A small-molecule ligand and the protein it binds are described below.
Small molecule (SMILES): Cc1cn([C@H]2C[C@H](O[P](=O)(O)OC[C@H]3O[C@@H](n4cnc5c(N)ncnc54)C[C@@H]3O[P](=O)(O)OC[C@H]3O[C@@H](n4cnc5c(=O)nc(N)[nH]c54)C[C@@H]3O[P](=O)(O)OC[C@H]3O[C@@H](n4cc(C)c(=O)[nH]c4=O)C[C@@H]3O[P](=O)(O)OC[C@H]3O[C@@H](n4ccc(N)nc4=O)C[C@@H]3O[P](=O)(O)OC[C@H]3O[C@@H](n4cnc5c(N)ncnc54)C[C@@H]3O[P](=O)(O)OC[C@H]3O[C@@H](n4ccc(N)nc4=O)C[C@@H]3O)[C@@H](COP(=O)=O)O2)c(=O)[nH]c1=O

Sequence of chain 1.D:
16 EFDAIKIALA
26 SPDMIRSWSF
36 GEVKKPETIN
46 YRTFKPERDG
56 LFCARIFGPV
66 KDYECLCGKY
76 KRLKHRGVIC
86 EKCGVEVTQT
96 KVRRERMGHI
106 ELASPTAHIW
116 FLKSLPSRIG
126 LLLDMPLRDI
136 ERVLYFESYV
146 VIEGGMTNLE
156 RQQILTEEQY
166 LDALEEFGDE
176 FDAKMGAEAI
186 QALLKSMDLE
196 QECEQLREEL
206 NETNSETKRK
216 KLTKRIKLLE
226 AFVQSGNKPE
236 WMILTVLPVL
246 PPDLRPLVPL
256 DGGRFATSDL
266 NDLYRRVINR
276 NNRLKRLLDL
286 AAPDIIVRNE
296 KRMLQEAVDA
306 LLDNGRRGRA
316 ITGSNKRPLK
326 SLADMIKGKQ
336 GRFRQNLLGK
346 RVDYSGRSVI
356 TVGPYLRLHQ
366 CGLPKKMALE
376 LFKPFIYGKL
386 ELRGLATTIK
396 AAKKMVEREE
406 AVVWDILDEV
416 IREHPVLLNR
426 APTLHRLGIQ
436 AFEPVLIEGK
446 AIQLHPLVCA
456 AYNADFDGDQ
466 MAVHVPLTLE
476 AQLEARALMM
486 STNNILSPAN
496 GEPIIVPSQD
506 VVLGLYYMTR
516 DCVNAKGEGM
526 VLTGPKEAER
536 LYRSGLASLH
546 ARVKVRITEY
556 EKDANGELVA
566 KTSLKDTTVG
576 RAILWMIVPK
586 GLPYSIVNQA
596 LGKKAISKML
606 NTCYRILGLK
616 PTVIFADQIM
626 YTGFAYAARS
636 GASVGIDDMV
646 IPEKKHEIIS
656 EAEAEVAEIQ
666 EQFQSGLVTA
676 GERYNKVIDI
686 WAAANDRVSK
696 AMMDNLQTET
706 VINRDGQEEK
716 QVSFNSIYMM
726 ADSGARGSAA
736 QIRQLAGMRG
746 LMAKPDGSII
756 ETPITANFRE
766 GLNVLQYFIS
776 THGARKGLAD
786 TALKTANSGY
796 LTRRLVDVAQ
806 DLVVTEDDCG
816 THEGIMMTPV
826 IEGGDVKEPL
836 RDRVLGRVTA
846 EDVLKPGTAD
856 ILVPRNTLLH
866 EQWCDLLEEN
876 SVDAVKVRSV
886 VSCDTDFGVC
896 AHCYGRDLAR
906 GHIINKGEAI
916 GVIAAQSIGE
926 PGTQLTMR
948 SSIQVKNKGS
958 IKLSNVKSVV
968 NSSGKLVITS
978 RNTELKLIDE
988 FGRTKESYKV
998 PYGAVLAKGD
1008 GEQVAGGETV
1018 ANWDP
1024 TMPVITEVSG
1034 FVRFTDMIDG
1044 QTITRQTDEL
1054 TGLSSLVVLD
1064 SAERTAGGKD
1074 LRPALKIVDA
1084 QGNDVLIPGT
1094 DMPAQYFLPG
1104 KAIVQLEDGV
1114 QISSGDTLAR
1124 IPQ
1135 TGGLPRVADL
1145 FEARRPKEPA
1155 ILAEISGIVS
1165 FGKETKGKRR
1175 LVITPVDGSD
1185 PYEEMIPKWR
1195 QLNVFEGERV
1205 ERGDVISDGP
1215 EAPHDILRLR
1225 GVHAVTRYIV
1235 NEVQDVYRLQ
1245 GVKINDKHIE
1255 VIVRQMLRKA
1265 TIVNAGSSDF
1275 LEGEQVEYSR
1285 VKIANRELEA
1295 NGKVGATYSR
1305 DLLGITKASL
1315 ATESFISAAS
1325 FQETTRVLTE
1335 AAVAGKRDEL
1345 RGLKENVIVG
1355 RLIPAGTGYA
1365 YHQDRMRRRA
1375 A

Binding-site contacts:
Ligand atom C4' contacts residue GLU541 of chain 1.C at 3.6 Å.
Ligand atom O4' contacts residue GLU541 of chain 1.C at 4.2 Å.
Ligand atom C5' contacts residue LEU120 of chain 1.D at 3.6 Å (hydrophobic).
Ligand atom C3' contacts residue GLU541 of chain 1.C at 4.2 Å.
Ligand atom O3' contacts residue GLU541 of chain 1.C at 3.0 Å (salt-bridge).
Ligand atom P contacts residue GLU541 of chain 1.C at 3.7 Å.
Ligand atom O3' contacts residue LEU120 of chain 1.D at 4.0 Å.
Ligand atom O4' contacts residue LEU120 of chain 1.D at 4.5 Å.
Ligand atom P contacts residue ARG542 of chain 1.C at 3.2 Å.
Ligand atom OP2 contacts residue ARG542 of chain 1.C at 2.6 Å (salt-bridge).
Ligand atom OP1 contacts residue GLU541 of chain 1.C at 3.1 Å (salt-bridge).
Ligand atom C5' contacts residue ARG542 of chain 1.C at 4.1 Å.
Ligand atom O5' contacts residue ARG542 of chain 1.C at 3.1 Å (salt-bridge).
Ligand atom C4' contacts residue LEU120 of chain 1.D at 3.7 Å (hydrophobic).
Ligand atom C4' contacts residue ARG542 of chain 1.C at 4.3 Å.

Sequence of chain 1.C:
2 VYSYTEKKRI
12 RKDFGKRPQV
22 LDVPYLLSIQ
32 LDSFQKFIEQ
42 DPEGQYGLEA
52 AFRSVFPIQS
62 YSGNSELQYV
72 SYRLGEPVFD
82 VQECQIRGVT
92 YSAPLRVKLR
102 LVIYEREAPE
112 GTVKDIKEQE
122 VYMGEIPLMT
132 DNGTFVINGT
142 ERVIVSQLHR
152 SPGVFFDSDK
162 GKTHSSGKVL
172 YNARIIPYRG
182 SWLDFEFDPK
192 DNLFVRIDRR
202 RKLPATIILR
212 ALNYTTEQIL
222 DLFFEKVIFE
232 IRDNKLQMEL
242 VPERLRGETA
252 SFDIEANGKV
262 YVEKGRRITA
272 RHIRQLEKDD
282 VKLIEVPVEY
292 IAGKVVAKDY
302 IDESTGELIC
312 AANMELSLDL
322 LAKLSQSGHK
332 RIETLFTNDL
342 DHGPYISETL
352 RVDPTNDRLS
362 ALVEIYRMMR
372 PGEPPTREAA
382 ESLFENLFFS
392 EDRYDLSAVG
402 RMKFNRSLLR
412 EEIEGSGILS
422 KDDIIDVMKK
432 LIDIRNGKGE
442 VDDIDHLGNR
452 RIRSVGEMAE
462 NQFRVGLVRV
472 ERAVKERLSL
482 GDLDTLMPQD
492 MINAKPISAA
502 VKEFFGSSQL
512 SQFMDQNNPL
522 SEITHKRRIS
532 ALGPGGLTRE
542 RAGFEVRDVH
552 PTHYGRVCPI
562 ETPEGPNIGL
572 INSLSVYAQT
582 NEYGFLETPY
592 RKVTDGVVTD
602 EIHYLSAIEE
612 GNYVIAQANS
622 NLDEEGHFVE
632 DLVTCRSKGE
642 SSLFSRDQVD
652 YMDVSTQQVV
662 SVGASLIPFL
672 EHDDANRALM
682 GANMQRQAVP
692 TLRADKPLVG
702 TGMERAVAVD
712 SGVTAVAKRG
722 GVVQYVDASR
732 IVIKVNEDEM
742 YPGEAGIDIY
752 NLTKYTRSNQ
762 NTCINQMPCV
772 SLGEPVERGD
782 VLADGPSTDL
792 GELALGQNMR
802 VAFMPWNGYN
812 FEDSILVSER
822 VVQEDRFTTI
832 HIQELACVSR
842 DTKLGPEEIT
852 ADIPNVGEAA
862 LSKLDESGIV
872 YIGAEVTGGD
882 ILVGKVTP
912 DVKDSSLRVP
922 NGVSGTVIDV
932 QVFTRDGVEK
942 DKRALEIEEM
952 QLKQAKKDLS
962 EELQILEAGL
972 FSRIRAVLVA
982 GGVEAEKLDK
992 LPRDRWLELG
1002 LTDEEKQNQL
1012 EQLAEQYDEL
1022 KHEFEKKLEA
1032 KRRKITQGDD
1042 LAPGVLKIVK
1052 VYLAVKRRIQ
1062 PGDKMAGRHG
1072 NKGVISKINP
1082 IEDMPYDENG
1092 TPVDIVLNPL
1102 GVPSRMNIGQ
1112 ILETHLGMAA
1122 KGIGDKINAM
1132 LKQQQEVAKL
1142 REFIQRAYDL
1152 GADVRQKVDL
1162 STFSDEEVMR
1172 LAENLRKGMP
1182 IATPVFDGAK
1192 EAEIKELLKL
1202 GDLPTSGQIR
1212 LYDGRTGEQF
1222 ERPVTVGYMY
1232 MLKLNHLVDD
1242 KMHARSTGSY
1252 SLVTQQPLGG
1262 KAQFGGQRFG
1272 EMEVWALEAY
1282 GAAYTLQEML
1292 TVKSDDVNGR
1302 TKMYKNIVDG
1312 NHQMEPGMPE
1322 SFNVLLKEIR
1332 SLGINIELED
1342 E